A small-molecule ligand and the protein it binds are described below.
Small molecule (SMILES): CC1=C(C(=O)N[C@H](C)C(=O)N[C@@H](Cc2c[nH]c3ccccc23)C(=O)N[C@@H](Cc2ccccc2)C(=O)[C@H](C)CO)Cc2ccccc21

Sequence of chain 1.Z:
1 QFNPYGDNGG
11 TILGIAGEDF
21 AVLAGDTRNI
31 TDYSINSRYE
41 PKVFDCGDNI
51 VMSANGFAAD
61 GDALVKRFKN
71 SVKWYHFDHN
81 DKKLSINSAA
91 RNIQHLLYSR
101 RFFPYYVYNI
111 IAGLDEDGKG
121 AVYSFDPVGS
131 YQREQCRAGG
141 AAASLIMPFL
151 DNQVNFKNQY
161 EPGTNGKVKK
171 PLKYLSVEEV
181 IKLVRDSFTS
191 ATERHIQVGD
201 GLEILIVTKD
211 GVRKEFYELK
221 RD

Sequence of chain 1.Y:
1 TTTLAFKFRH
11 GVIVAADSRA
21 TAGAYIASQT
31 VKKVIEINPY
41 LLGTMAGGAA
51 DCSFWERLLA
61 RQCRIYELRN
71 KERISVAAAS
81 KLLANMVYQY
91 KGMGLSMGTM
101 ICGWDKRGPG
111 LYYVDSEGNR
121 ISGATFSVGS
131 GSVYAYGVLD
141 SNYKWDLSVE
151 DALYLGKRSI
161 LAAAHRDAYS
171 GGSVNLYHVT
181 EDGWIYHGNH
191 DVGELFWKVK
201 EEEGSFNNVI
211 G

Binding-site contacts:
Ligand atom O32 contacts residue GLY47 of chain 1.Y at 3.1 Å (h-bond).
Ligand atom O14 contacts residue ALA49 of chain 1.Y at 3.2 Å (h-bond).
Ligand atom C38 contacts residue THR1 of chain 1.Y at 2.5 Å.
Ligand atom N28 contacts residue THR1 of chain 1.Y at 3.6 Å (h-bond).
Ligand atom O40 contacts residue THR1 of chain 1.Y at 3.1 Å (h-bond).
Ligand atom C31 contacts residue THR1 of chain 1.Y at 1.4 Å.
Ligand atom O40 contacts residue MES1 of chain 1.SA at 3.6 Å.
Ligand atom C26 contacts residue GLY47 of chain 1.Y at 3.7 Å.
Ligand atom C37 contacts residue MES1 of chain 1.SA at 3.7 Å.
Ligand atom N28 contacts residue GLY47 of chain 1.Y at 3.1 Å (h-bond).
Ligand atom C60 contacts residue SER96 of chain 1.Y at 3.6 Å.
Ligand atom O40 contacts residue SER130 of chain 1.Y at 3.6 Å.
Ligand atom C30 contacts residue THR1 of chain 1.Y at 2.7 Å.
Ligand atom C59 contacts residue ASP126 of chain 1.Z at 3.5 Å.
Ligand atom C39 contacts residue THR1 of chain 1.Y at 2.5 Å.
Ligand atom C51 contacts residue TYR108 of chain 1.Z at 3.2 Å (hydrophobic).
Ligand atom C16 contacts residue GLY47 of chain 1.Y at 3.4 Å.
Ligand atom C46 contacts residue MET45 of chain 1.Y at 3.7 Å (hydrophobic).
Ligand atom C62 contacts residue MES1 of chain 1.SA at 3.1 Å.
Ligand atom C67 contacts residue GLY47 of chain 1.Y at 3.6 Å.
Ligand atom C38 contacts residue TYR169 of chain 1.Y at 3.3 Å (hydrophobic).
Ligand atom C63 contacts residue MES1 of chain 1.SA at 3.0 Å.
Ligand atom O27 contacts residue ALA20 of chain 1.Y at 3.4 Å.
Ligand atom C43 contacts residue ALA49 of chain 1.Y at 3.5 Å (hydrophobic).
Ligand atom N1 contacts residue ASP126 of chain 1.Z at 3.6 Å (salt-bridge).
Ligand atom C46 contacts residue LYS33 of chain 1.Y at 3.5 Å.
Ligand atom C63 contacts residue GLY47 of chain 1.Y at 3.5 Å.
Ligand atom O27 contacts residue THR21 of chain 1.Y at 3.3 Å (h-bond).
Ligand atom O32 contacts residue THR1 of chain 1.Y at 2.2 Å (h-bond).
Ligand atom C61 contacts residue SER96 of chain 1.Y at 2.9 Å.
Ligand atom C62 contacts residue GLY47 of chain 1.Y at 3.4 Å.
Ligand atom C44 contacts residue ALA49 of chain 1.Y at 3.4 Å (hydrophobic).
Ligand atom C37 contacts residue THR1 of chain 1.Y at 1.5 Å.
Ligand atom C12 contacts residue THR21 of chain 1.Y at 3.3 Å.
Ligand atom C45 contacts residue LYS33 of chain 1.Y at 3.7 Å.
Ligand atom O32 contacts residue MES1 of chain 1.SA at 3.1 Å (h-bond).
Ligand atom N15 contacts residue THR21 of chain 1.Y at 3.4 Å (h-bond).
Ligand atom C39 contacts residue MES1 of chain 1.SA at 2.8 Å.
Ligand atom C29 contacts residue THR1 of chain 1.Y at 2.3 Å.
Ligand atom C41 contacts residue LYS33 of chain 1.Y at 3.6 Å.